This small molecule binds to this protein.
Small molecule (SMILES): Nc1ccn([C@H]2C[C@H](O)[C@@H](COP(=O)(O)O)O2)c(=O)n1

Sequence of chain 1.T:
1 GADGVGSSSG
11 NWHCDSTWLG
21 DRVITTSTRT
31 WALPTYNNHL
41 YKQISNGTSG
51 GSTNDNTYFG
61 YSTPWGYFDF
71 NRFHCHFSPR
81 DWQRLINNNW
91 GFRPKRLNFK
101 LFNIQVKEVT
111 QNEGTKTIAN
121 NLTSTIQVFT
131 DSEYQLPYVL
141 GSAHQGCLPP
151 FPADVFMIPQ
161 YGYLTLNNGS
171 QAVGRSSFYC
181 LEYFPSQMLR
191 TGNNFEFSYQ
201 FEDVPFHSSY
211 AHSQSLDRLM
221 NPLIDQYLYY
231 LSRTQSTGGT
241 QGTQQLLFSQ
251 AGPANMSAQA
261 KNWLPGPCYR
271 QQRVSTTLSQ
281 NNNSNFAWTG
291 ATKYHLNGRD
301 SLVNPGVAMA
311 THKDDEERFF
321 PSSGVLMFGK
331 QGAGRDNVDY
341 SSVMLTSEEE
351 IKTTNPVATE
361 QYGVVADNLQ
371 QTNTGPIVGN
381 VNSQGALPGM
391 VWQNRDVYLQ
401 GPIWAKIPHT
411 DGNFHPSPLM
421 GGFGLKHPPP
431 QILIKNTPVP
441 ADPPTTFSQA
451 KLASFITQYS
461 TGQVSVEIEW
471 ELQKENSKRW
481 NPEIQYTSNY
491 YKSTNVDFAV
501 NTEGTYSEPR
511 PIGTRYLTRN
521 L

Binding-site contacts:
Ligand atom C2' contacts residue PRO205 of chain 1.T at 4.5 Å (hydrophobic).
Ligand atom C4' contacts residue DA1 of chain 1.VC at 3.7 Å.
Ligand atom O3' contacts residue DA1 of chain 1.VC at 1.6 Å.
Ligand atom O3' contacts residue PRO205 of chain 1.T at 4.1 Å.
Ligand atom C3' contacts residue DA1 of chain 1.VC at 2.6 Å.
Ligand atom C2' contacts residue DA1 of chain 1.VC at 3.7 Å.
Ligand atom O5' contacts residue DA1 of chain 1.VC at 3.9 Å.
Ligand atom C5' contacts residue DA1 of chain 1.VC at 3.6 Å.